Binding-site contacts:
Ligand atom C4 contacts residue PHE201 of chain 1.B at 3.8 Å (hydrophobic).
Ligand atom C11 contacts residue PHE201 of chain 1.B at 4.3 Å (hydrophobic).
Ligand atom C3 contacts residue PHE204 of chain 1.B at 4.5 Å (hydrophobic).
Ligand atom C11 contacts residue PHE204 of chain 1.B at 3.4 Å (hydrophobic).
Ligand atom C4 contacts residue PHE204 of chain 1.B at 4.0 Å (hydrophobic).
Ligand atom C6 contacts residue PHE204 of chain 1.B at 4.5 Å (hydrophobic).
Ligand atom C8 contacts residue PHE201 of chain 1.B at 4.4 Å (hydrophobic).
Ligand atom C10 contacts residue PHE204 of chain 1.B at 4.3 Å (hydrophobic).
Ligand atom C5 contacts residue LEU21 of chain 1.B at 4.5 Å (hydrophobic).
Ligand atom C5 contacts residue PHE204 of chain 1.B at 4.4 Å (hydrophobic).
Ligand atom C13 contacts residue GLY203 of chain 1.B at 4.4 Å.
Ligand atom C6 contacts residue PHE201 of chain 1.B at 4.2 Å (hydrophobic).
Ligand atom C2 contacts residue PHE204 of chain 1.B at 3.8 Å (hydrophobic).
Ligand atom C10 contacts residue PHE201 of chain 1.B at 3.9 Å (hydrophobic).
Ligand atom C8 contacts residue LEU24 of chain 1.B at 4.2 Å (hydrophobic).
Ligand atom C10 contacts residue LEU205 of chain 1.B at 4.0 Å (hydrophobic).
Ligand atom C13 contacts residue PHE204 of chain 1.B at 4.4 Å (hydrophobic).

Sequence of chain 1.B:
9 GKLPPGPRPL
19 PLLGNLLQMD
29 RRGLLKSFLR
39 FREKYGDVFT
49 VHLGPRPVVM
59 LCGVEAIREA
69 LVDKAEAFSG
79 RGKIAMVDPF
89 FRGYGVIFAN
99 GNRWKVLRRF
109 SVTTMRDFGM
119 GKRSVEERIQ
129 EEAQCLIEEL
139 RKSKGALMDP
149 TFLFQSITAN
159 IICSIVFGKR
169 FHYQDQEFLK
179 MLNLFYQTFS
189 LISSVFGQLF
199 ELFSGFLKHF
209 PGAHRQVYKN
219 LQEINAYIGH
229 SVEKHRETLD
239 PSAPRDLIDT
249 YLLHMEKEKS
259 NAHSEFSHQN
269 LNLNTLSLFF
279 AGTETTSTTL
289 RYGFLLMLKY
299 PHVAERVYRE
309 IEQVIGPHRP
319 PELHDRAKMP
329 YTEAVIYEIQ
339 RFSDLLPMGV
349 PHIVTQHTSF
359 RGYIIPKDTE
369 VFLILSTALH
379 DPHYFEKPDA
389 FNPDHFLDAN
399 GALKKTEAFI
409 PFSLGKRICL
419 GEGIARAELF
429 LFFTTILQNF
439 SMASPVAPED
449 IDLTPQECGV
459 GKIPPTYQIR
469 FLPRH

The small molecule below binds the protein below.
Small molecule (SMILES): OC[C@H]1O[C@H](O[C@H]2[C@H](O)[C@@H](O)[C@H](OCCCCCC3CCCCC3)O[C@@H]2CO)[C@H](O)[C@@H](O)[C@@H]1O